Sequence of chain 1.A:
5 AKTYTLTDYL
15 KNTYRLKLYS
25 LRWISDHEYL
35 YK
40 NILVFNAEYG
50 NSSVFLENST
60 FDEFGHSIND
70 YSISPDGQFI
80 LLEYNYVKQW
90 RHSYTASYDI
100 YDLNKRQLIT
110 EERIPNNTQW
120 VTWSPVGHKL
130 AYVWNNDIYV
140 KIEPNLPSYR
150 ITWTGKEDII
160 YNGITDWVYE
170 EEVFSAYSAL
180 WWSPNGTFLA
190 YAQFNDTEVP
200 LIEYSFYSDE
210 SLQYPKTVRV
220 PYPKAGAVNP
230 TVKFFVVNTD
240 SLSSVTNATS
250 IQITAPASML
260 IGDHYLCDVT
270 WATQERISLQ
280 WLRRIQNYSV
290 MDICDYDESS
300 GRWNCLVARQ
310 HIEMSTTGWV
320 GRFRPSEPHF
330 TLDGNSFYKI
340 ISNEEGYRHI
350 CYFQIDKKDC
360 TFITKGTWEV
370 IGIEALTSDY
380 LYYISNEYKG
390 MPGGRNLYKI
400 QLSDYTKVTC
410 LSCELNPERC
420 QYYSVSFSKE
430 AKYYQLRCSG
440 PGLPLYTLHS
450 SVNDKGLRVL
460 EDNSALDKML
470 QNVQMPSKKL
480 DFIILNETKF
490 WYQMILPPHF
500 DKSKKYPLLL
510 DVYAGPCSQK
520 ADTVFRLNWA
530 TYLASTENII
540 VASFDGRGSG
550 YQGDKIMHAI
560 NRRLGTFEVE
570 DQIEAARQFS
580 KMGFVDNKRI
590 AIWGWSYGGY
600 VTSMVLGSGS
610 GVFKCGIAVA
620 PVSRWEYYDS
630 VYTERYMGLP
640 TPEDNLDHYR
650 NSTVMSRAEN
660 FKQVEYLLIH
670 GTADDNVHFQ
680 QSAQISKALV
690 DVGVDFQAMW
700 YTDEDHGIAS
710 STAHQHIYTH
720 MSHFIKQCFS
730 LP

This protein binds this small molecule.
Small molecule (SMILES): CC(=O)N[C@H]1[C@H](O[C@H]2[C@H](O)[C@@H](NC(C)=O)CO[C@@H]2CO)O[C@H](CO)[C@@H](O)[C@@H]1O

Binding-site contacts:
Ligand atom C1 contacts residue TRP152 of chain 1.A at 4.1 Å (hydrophobic).
Ligand atom C2 contacts residue ASN246 of chain 1.A at 3.4 Å.
Ligand atom O5 contacts residue ASN246 of chain 1.A at 3.2 Å (h-bond).
Ligand atom O7 contacts residue TRP152 of chain 1.A at 4.0 Å.
Ligand atom C5 contacts residue TRP152 of chain 1.A at 4.2 Å (hydrophobic).
Ligand atom C1 contacts residue ASN246 of chain 1.A at 2.8 Å.
Ligand atom C8 contacts residue TRP152 of chain 1.A at 4.2 Å (hydrophobic).
Ligand atom C6 contacts residue TRP152 of chain 1.A at 4.5 Å (hydrophobic).
Ligand atom O5 contacts residue TRP152 of chain 1.A at 4.0 Å.
Ligand atom N2 contacts residue ASN246 of chain 1.A at 3.8 Å.
Ligand atom C7 contacts residue ASN246 of chain 1.A at 4.1 Å.
Ligand atom O7 contacts residue ASN246 of chain 1.A at 3.6 Å.
Ligand atom C7 contacts residue TRP152 of chain 1.A at 4.4 Å (hydrophobic).